Binding-site contacts:
Ligand atom O5 contacts residue ILE327 of chain 1.A at 3.5 Å.
Ligand atom C3 contacts residue ASN306 of chain 1.A at 3.6 Å.
Ligand atom C5 contacts residue ASN306 of chain 1.A at 3.7 Å.
Ligand atom C6 contacts residue ILE327 of chain 1.A at 4.0 Å (hydrophobic).
Ligand atom O7 contacts residue ASN306 of chain 1.A at 3.5 Å (h-bond).
Ligand atom C8 contacts residue ASN306 of chain 1.A at 4.4 Å.
Ligand atom C7 contacts residue ASN306 of chain 1.A at 3.3 Å.
Ligand atom O5 contacts residue ASN306 of chain 1.A at 2.4 Å (h-bond).
Ligand atom C5 contacts residue ILE327 of chain 1.A at 4.3 Å (hydrophobic).
Ligand atom N2 contacts residue ASN306 of chain 1.A at 2.8 Å (h-bond).
Ligand atom C2 contacts residue ASN306 of chain 1.A at 2.3 Å.
Ligand atom C1 contacts residue ASN306 of chain 1.A at 1.4 Å.
Ligand atom C4 contacts residue ASN306 of chain 1.A at 4.1 Å.
Ligand atom C8 contacts residue VAL445 of chain 1.A at 3.9 Å (hydrophobic).

A protein and the small-molecule ligand that binds it are described below.
Small molecule (SMILES): CC(=O)N[C@@H]1[C@@H](O)[C@H](O)[C@@H](CO)O[C@H]1O

Sequence of chain 1.A:
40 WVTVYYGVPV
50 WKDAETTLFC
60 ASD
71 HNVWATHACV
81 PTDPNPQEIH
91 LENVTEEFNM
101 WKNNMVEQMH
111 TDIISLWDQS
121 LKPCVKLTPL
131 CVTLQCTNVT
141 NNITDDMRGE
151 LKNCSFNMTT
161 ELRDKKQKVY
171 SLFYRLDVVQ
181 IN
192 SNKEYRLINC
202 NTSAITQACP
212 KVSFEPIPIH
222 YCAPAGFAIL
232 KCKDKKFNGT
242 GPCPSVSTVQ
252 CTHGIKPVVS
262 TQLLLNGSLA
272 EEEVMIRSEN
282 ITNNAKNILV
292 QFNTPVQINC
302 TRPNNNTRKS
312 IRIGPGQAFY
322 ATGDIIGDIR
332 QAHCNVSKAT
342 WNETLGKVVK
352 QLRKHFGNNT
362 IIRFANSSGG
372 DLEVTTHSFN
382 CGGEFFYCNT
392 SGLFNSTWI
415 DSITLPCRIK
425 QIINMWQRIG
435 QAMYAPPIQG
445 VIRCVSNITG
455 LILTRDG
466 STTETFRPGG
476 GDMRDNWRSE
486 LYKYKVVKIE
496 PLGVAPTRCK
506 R